Binding-site contacts:
Ligand atom CD contacts residue TRP75 of chain 2.G at 3.6 Å (hydrophobic).
Ligand atom CB contacts residue GLN71 of chain 2.G at 3.5 Å.
Ligand atom CG2 contacts residue LEU59 of chain 2.G at 4.0 Å (hydrophobic).
Ligand atom CG1 contacts residue ILE22 of chain 2.E at 3.7 Å (hydrophobic).
Ligand atom O contacts residue LEU59 of chain 2.G at 3.5 Å.
Ligand atom N contacts residue ALA60 of chain 2.G at 3.0 Å (h-bond).
Ligand atom CB contacts residue ALA60 of chain 2.G at 3.4 Å (hydrophobic).
Ligand atom N contacts residue GLY58 of chain 2.G at 3.4 Å (h-bond).
Ligand atom CB contacts residue ILE22 of chain 2.E at 4.0 Å (hydrophobic).
Ligand atom N contacts residue GLU66 of chain 2.G at 2.8 Å (salt-bridge).
Ligand atom CG2 contacts residue ALA60 of chain 2.G at 3.0 Å (hydrophobic).
Ligand atom N contacts residue GLN71 of chain 2.G at 2.7 Å (h-bond).
Ligand atom CD1 contacts residue ILE44 of chain 2.G at 3.6 Å (hydrophobic).
Ligand atom C contacts residue ALA60 of chain 2.G at 3.6 Å (hydrophobic).
Ligand atom N contacts residue ASN61 of chain 2.G at 4.0 Å.
Ligand atom C contacts residue LEU59 of chain 2.G at 3.6 Å (hydrophobic).
Ligand atom CB contacts residue TYR76 of chain 2.G at 3.5 Å (hydrophobic).
Ligand atom CG1 contacts residue GLY58 of chain 2.G at 3.9 Å.
Ligand atom CB contacts residue GLU66 of chain 2.G at 3.8 Å.
Ligand atom CB contacts residue LEU59 of chain 2.G at 3.9 Å (hydrophobic).
Ligand atom CA contacts residue LEU59 of chain 2.G at 3.9 Å (hydrophobic).
Ligand atom CA contacts residue GLN71 of chain 2.G at 3.4 Å.
Ligand atom CA contacts residue GLU66 of chain 2.G at 3.7 Å.
Ligand atom C contacts residue ALA60 of chain 2.G at 4.0 Å (hydrophobic).
Ligand atom C contacts residue GLY58 of chain 2.G at 3.8 Å.
Ligand atom O contacts residue TRP75 of chain 2.G at 2.9 Å (h-bond).
Ligand atom CA contacts residue TYR76 of chain 2.G at 3.7 Å (hydrophobic).
Ligand atom CG contacts residue TRP75 of chain 2.G at 3.4 Å (hydrophobic).
Ligand atom O contacts residue ALA60 of chain 2.G at 2.9 Å (h-bond).
Ligand atom CD1 contacts residue LYS49 of chain 2.G at 3.6 Å.
Ligand atom CB contacts residue TRP62 of chain 2.G at 3.7 Å (hydrophobic).
Ligand atom C contacts residue GLN71 of chain 2.G at 3.6 Å.
Ligand atom CA contacts residue GLY58 of chain 2.G at 3.3 Å.
Ligand atom O contacts residue GLN71 of chain 2.G at 3.0 Å (h-bond).
Ligand atom CA contacts residue ASN61 of chain 2.G at 3.6 Å.
Ligand atom CG2 contacts residue ALA60 of chain 2.G at 3.8 Å (hydrophobic).
Ligand atom N contacts residue LEU59 of chain 2.G at 3.7 Å.
Ligand atom C contacts residue TRP75 of chain 2.G at 3.8 Å (hydrophobic).
Ligand atom CA contacts residue TRP75 of chain 2.G at 4.0 Å (hydrophobic).
Ligand atom CA contacts residue ALA60 of chain 2.G at 3.3 Å (hydrophobic).

Sequence of chain 2.E:
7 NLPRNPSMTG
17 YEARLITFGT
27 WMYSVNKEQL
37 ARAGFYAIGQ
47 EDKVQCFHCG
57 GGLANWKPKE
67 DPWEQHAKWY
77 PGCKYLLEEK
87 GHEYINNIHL

The small molecule below binds the protein below.
Small molecule (SMILES): CC[C@H](C)[C@H](NC(=O)[C@@H]1CCCN1C(=O)[C@@H](NC(=O)[C@H](C)N)C(C)C)C(=O)N[C@@H](C)C=O

Sequence of chain 2.G:
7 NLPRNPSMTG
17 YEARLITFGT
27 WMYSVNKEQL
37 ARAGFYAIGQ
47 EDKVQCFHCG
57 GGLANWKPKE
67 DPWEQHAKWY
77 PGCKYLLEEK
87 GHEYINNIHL